A protein and the small-molecule ligand that binds it are described below.
Small molecule (SMILES): O=C(Nc1cccnc1)c1ccc2c(c1)ncn2CC1CCN(C(=O)c2ccccc2)CC1

Binding-site contacts:
Ligand atom C17 contacts residue ILE309 of chain 1.B at 3.6 Å (hydrophobic).
Ligand atom C1 contacts residue GLU376 of chain 1.B at 3.5 Å.
Ligand atom C23 contacts residue PHE193 of chain 1.B at 3.5 Å (hydrophobic).
Ligand atom C31 contacts residue TYR18 of chain 1.A at 3.4 Å (hydrophobic).
Ligand atom C25 contacts residue PHE193 of chain 1.B at 3.4 Å (hydrophobic).
Ligand atom N16 contacts residue VAL242 of chain 1.B at 3.5 Å.
Ligand atom C30 contacts residue TYR18 of chain 1.A at 3.7 Å (hydrophobic).
Ligand atom C2 contacts residue GLU376 of chain 1.B at 3.3 Å.
Ligand atom C6 contacts residue ALA379 of chain 1.B at 3.5 Å (hydrophobic).
Ligand atom C30 contacts residue ASP16 of chain 1.A at 3.5 Å.
Ligand atom C29 contacts residue TYR18 of chain 1.A at 3.6 Å (hydrophobic).
Ligand atom N32 contacts residue TYR18 of chain 1.A at 3.2 Å (h-bond).
Ligand atom C6 contacts residue ILE378 of chain 1.B at 3.6 Å (hydrophobic).
Ligand atom C33 contacts residue TYR18 of chain 1.A at 3.6 Å (hydrophobic).
Ligand atom C19 contacts residue SER275 of chain 1.B at 3.5 Å.
Ligand atom C28 contacts residue PHE193 of chain 1.B at 3.6 Å (hydrophobic).
Ligand atom C2 contacts residue LYS189 of chain 1.B at 3.2 Å.
Ligand atom C11 contacts residue ILE309 of chain 1.B at 3.7 Å (hydrophobic).
Ligand atom C30 contacts residue ARG196 of chain 1.B at 3.7 Å.
Ligand atom C6 contacts residue VAL350 of chain 1.B at 3.3 Å (hydrophobic).
Ligand atom C1 contacts residue LYS189 of chain 1.B at 3.6 Å.
Ligand atom N27 contacts residue PHE193 of chain 1.B at 3.1 Å.
Ligand atom C11 contacts residue VAL242 of chain 1.B at 3.6 Å (hydrophobic).
Ligand atom C15 contacts residue VAL242 of chain 1.B at 3.6 Å (hydrophobic).
Ligand atom C1 contacts residue ALA379 of chain 1.B at 3.7 Å (hydrophobic).
Ligand atom C6 contacts residue ARG349 of chain 1.B at 3.5 Å.
Ligand atom C1 contacts residue ILE378 of chain 1.B at 3.3 Å (hydrophobic).
Ligand atom N18 contacts residue SER275 of chain 1.B at 3.2 Å.
Ligand atom C1 contacts residue ASN377 of chain 1.B at 3.6 Å.
Ligand atom N27 contacts residue ASP219 of chain 1.B at 3.5 Å (salt-bridge).
Ligand atom C29 contacts residue ASP219 of chain 1.B at 3.4 Å.
Ligand atom C22 contacts residue ASP219 of chain 1.B at 3.5 Å.
Ligand atom C24 contacts residue SER275 of chain 1.B at 3.2 Å.
Ligand atom O26 contacts residue ARG311 of chain 1.B at 3.1 Å (salt-bridge).
Ligand atom O8 contacts residue ILE309 of chain 1.B at 3.6 Å.
Ligand atom C33 contacts residue PHE193 of chain 1.B at 3.5 Å (hydrophobic).
Ligand atom C31 contacts residue ARG196 of chain 1.B at 3.2 Å.
Ligand atom C22 contacts residue PHE193 of chain 1.B at 3.5 Å (hydrophobic).
Ligand atom C21 contacts residue HIS191 of chain 1.B at 3.3 Å.
Ligand atom O26 contacts residue TYR18 of chain 1.A at 3.6 Å.

Sequence of chain 1.A:
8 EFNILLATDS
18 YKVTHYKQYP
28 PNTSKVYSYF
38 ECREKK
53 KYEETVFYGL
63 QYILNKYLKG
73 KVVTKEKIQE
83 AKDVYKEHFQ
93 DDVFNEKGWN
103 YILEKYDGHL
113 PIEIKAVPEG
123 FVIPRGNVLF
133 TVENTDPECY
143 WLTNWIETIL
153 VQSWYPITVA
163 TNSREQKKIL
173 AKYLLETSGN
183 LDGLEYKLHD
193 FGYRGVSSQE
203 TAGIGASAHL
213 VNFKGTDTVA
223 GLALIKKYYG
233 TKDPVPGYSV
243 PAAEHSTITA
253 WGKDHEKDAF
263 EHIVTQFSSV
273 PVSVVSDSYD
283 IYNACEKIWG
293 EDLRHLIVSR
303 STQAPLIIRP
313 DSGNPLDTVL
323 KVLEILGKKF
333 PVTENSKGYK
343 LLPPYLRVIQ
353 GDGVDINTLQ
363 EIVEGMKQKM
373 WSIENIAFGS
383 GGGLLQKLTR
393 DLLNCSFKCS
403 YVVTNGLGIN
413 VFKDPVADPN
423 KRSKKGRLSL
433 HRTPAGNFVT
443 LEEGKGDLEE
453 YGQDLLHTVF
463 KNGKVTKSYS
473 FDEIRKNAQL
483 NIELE

Sequence of chain 1.B:
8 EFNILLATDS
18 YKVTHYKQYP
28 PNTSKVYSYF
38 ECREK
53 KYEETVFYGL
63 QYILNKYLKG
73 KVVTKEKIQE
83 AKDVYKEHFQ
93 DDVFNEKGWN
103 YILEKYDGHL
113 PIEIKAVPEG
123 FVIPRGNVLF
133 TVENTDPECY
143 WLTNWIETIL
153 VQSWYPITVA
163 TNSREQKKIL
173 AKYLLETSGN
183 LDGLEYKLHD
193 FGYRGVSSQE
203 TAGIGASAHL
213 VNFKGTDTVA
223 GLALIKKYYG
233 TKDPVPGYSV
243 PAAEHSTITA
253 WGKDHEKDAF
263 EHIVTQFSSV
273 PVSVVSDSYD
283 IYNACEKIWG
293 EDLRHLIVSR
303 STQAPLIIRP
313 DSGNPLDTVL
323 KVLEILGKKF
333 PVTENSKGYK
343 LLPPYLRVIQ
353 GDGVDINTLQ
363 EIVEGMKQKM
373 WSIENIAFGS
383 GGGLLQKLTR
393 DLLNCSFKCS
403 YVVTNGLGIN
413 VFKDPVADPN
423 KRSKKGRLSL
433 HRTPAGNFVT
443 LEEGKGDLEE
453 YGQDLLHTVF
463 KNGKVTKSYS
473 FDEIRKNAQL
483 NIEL